Binding-site contacts:
Ligand atom C11 contacts residue C151 of chain 20.D at 3.5 Å.
Ligand atom S1 contacts residue ARG224 of chain 20.A at 4.3 Å.
Ligand atom C2 contacts residue TRP374 of chain 20.A at 4.1 Å (hydrophobic).
Ligand atom O1S contacts residue GLY222 of chain 20.A at 2.3 Å (h-bond).
Ligand atom C1 contacts residue TRP374 of chain 20.A at 3.6 Å (hydrophobic).
Ligand atom S1 contacts residue LYS215 of chain 20.A at 4.1 Å.
Ligand atom S1 contacts residue GLY222 of chain 20.A at 3.0 Å (h-bond).
Ligand atom C9 contacts residue C151 of chain 20.D at 3.4 Å.
Ligand atom C6 contacts residue C151 of chain 20.D at 4.2 Å.
Ligand atom O3S contacts residue ARG224 of chain 20.A at 2.9 Å (salt-bridge).
Ligand atom O2S contacts residue GLY222 of chain 20.A at 3.3 Å (h-bond).
Ligand atom S1 contacts residue TRP374 of chain 20.A at 4.0 Å.
Ligand atom O1S contacts residue LYS215 of chain 20.A at 2.7 Å (salt-bridge).
Ligand atom O1S contacts residue TRP374 of chain 20.A at 4.3 Å.
Ligand atom C5 contacts residue C151 of chain 20.D at 4.0 Å.
Ligand atom C3 contacts residue TRP374 of chain 20.A at 4.3 Å (hydrophobic).
Ligand atom O3S contacts residue TRP374 of chain 20.A at 3.3 Å.
Ligand atom C13 contacts residue C151 of chain 20.D at 4.5 Å.
Ligand atom C16 contacts residue ASP229 of chain 20.A at 4.3 Å.
Ligand atom C7 contacts residue C151 of chain 20.D at 3.4 Å.
Ligand atom C12 contacts residue C151 of chain 20.D at 3.4 Å.
Ligand atom O3S contacts residue PHE223 of chain 20.A at 3.9 Å.
Ligand atom C8 contacts residue C151 of chain 20.D at 3.7 Å.
Ligand atom C10 contacts residue C151 of chain 20.D at 3.4 Å.
Ligand atom O2S contacts residue ARG224 of chain 20.A at 4.5 Å.
Ligand atom O1S contacts residue PHE223 of chain 20.A at 4.5 Å.
Ligand atom O3S contacts residue GLY222 of chain 20.A at 2.9 Å (h-bond).

The small molecule below binds the protein below.
Small molecule (SMILES): CCCCCCCCCCCC[N+](C)(C)CCCS(=O)(=O)O

Sequence of chain 20.A:
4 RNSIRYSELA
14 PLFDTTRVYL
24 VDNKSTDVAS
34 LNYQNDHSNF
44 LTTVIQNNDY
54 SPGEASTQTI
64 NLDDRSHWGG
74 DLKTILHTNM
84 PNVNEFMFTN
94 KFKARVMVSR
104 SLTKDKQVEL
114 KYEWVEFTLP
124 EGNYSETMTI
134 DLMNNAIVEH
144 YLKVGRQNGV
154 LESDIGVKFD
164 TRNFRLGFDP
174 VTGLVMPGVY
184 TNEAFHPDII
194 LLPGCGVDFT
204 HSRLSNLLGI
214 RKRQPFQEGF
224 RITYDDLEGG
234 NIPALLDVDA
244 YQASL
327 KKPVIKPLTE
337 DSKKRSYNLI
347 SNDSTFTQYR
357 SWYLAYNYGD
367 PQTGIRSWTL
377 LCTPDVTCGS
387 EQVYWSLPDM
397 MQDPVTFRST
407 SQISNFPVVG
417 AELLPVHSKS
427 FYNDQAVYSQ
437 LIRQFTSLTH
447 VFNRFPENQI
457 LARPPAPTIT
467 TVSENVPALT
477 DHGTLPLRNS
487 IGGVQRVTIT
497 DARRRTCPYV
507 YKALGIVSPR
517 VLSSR